Binding-site contacts:
Ligand atom S26 contacts residue PRO105 of chain 1.F at 3.5 Å.
Ligand atom N17 contacts residue GLY219 of chain 1.E at 3.5 Å (h-bond).
Ligand atom C8 contacts residue PRO105 of chain 1.E at 3.6 Å (hydrophobic).
Ligand atom F25 contacts residue PRO105 of chain 1.F at 3.5 Å.
Ligand atom C3 contacts residue PRO105 of chain 1.E at 3.5 Å (hydrophobic).
Ligand atom C10 contacts residue SER217 of chain 1.F at 3.7 Å.
Ligand atom C1 contacts residue SER217 of chain 1.E at 3.6 Å.
Ligand atom C1 contacts residue PRO105 of chain 1.F at 3.6 Å (hydrophobic).
Ligand atom N19 contacts residue SER217 of chain 1.F at 3.3 Å (h-bond).
Ligand atom N19 contacts residue ASN242 of chain 1.E at 3.2 Å (h-bond).
Ligand atom C4 contacts residue LYS218 of chain 1.F at 3.6 Å.
Ligand atom N17 contacts residue LYS218 of chain 1.E at 3.2 Å.
Ligand atom C10 contacts residue PRO105 of chain 1.E at 3.4 Å (hydrophobic).
Ligand atom O22 contacts residue PRO105 of chain 1.F at 3.0 Å.
Ligand atom N20 contacts residue PRO105 of chain 1.E at 3.6 Å.
Ligand atom S26 contacts residue LYS218 of chain 1.F at 3.5 Å.
Ligand atom F24 contacts residue GLY219 of chain 1.E at 3.0 Å.
Ligand atom C13 contacts residue LEU239 of chain 1.E at 3.6 Å (hydrophobic).
Ligand atom S26 contacts residue GLY219 of chain 1.F at 3.5 Å (h-bond).
Ligand atom C2 contacts residue PRO105 of chain 1.E at 3.6 Å (hydrophobic).
Ligand atom F24 contacts residue ILE92 of chain 1.E at 3.3 Å.
Ligand atom C15 contacts residue LYS218 of chain 1.E at 3.3 Å.
Ligand atom F23 contacts residue LEU239 of chain 1.F at 3.4 Å.
Ligand atom N17 contacts residue PRO105 of chain 1.E at 3.7 Å.
Ligand atom N18 contacts residue LYS218 of chain 1.E at 3.4 Å (salt-bridge).
Ligand atom F25 contacts residue LYS104 of chain 1.F at 3.4 Å.
Ligand atom F24 contacts residue LYS218 of chain 1.E at 3.6 Å.
Ligand atom C3 contacts residue ASN242 of chain 1.E at 3.7 Å.
Ligand atom C10 contacts residue ASN242 of chain 1.E at 2.5 Å.
Ligand atom O21 contacts residue MET107 of chain 1.E at 3.3 Å.
Ligand atom O21 contacts residue SER108 of chain 1.E at 3.2 Å (h-bond).
Ligand atom C12 contacts residue ASN242 of chain 1.E at 3.3 Å.
Ligand atom C12 contacts residue LEU239 of chain 1.E at 3.5 Å (hydrophobic).
Ligand atom C5 contacts residue LYS218 of chain 1.E at 3.5 Å.
Ligand atom C7 contacts residue PRO105 of chain 1.E at 3.4 Å (hydrophobic).
Ligand atom C6 contacts residue SER217 of chain 1.E at 3.7 Å.
Ligand atom S26 contacts residue PRO105 of chain 1.E at 3.6 Å.
Ligand atom C9 contacts residue PRO105 of chain 1.F at 3.7 Å (hydrophobic).
Ligand atom F25 contacts residue ILE92 of chain 1.E at 3.6 Å.
Ligand atom C1 contacts residue LYS218 of chain 1.E at 3.7 Å.

Sequence of chain 1.F:
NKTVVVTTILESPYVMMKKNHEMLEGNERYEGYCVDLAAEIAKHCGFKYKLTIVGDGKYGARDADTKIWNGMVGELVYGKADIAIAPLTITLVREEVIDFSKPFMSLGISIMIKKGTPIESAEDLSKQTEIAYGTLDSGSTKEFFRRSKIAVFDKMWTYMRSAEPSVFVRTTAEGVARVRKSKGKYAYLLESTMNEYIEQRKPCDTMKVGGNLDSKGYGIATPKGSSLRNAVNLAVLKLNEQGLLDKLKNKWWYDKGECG

Sequence of chain 1.E:
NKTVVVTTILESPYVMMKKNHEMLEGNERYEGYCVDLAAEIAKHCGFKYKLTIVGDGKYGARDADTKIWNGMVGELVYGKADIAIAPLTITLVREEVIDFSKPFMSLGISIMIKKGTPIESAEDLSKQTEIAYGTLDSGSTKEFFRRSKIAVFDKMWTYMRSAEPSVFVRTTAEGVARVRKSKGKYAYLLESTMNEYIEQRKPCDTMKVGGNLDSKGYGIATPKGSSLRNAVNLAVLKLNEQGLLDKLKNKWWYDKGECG

A small-molecule ligand and the protein it binds are described below.
Small molecule (SMILES): Cc1cc(C(F)(F)F)nn1CC(=O)Nc1sc2c(c1C(N)=O)CCCC2